Binding-site contacts:
Ligand atom O1 contacts residue ASP182 of chain 1.H at 3.0 Å (salt-bridge).
Ligand atom O1 contacts residue ZN1 of chain 1.W at 2.0 Å.
Ligand atom C2 contacts residue ASP182 of chain 1.H at 3.9 Å.
Ligand atom C2 contacts residue LEU177 of chain 1.H at 3.9 Å (hydrophobic).
Ligand atom O2 contacts residue LEU177 of chain 1.H at 3.6 Å.
Ligand atom C3 contacts residue ILE187 of chain 1.H at 4.0 Å (hydrophobic).
Ligand atom C3 contacts residue ASP182 of chain 1.H at 3.3 Å.
Ligand atom C5 contacts residue ILE187 of chain 1.H at 4.2 Å (hydrophobic).
Ligand atom C4 contacts residue ILE187 of chain 1.H at 3.7 Å (hydrophobic).
Ligand atom C6 contacts residue ZN1 of chain 1.W at 4.2 Å.
Ligand atom N2 contacts residue ASP182 of chain 1.H at 3.1 Å (salt-bridge).
Ligand atom O2 contacts residue PHE253 of chain 1.H at 4.1 Å.
Ligand atom N2 contacts residue ZN1 of chain 1.W at 2.2 Å.
Ligand atom C4 contacts residue LEU189 of chain 1.H at 4.0 Å (hydrophobic).
Ligand atom C6 contacts residue ALA251 of chain 1.H at 3.6 Å (hydrophobic).
Ligand atom O1 contacts residue LEU177 of chain 1.H at 4.0 Å.
Ligand atom C1 contacts residue ASP182 of chain 1.H at 4.1 Å.
Ligand atom C1 contacts residue ZN1 of chain 1.W at 2.8 Å.
Ligand atom O1 contacts residue PHE253 of chain 1.H at 4.3 Å.
Ligand atom C4 contacts residue ASN219 of chain 1.H at 3.8 Å.
Ligand atom C3 contacts residue ASN219 of chain 1.H at 3.5 Å.
Ligand atom C2 contacts residue HIS180 of chain 1.H at 3.7 Å.
Ligand atom C1 contacts residue HIS237 of chain 1.H at 4.2 Å.
Ligand atom C2 contacts residue LYS161 of chain 1.H at 4.1 Å.
Ligand atom C2 contacts residue ZN1 of chain 1.W at 2.7 Å.
Ligand atom O2 contacts residue ZN1 of chain 1.W at 3.9 Å.
Ligand atom C1 contacts residue PHE253 of chain 1.H at 3.9 Å (hydrophobic).
Ligand atom O1 contacts residue HIS180 of chain 1.H at 2.7 Å (h-bond).
Ligand atom C5 contacts residue ALA251 of chain 1.H at 3.5 Å (hydrophobic).
Ligand atom N2 contacts residue HIS237 of chain 1.H at 3.1 Å (h-bond).
Ligand atom C3 contacts residue ZN1 of chain 1.W at 3.3 Å.
Ligand atom N2 contacts residue PHE253 of chain 1.H at 4.5 Å.
Ligand atom O2 contacts residue LYS161 of chain 1.H at 3.0 Å (salt-bridge).
Ligand atom C1 contacts residue HIS180 of chain 1.H at 4.4 Å.
Ligand atom C3 contacts residue HIS237 of chain 1.H at 3.5 Å.
Ligand atom C6 contacts residue PHE253 of chain 1.H at 4.0 Å (hydrophobic).
Ligand atom C2 contacts residue PHE253 of chain 1.H at 3.9 Å (hydrophobic).
Ligand atom N2 contacts residue HIS180 of chain 1.H at 4.2 Å.
Ligand atom O1 contacts residue HIS237 of chain 1.H at 4.0 Å.
Ligand atom C5 contacts residue LEU189 of chain 1.H at 4.0 Å (hydrophobic).

The small molecule below binds the protein below.
Small molecule (SMILES): O=C(O)c1ccccn1

Sequence of chain 1.H:
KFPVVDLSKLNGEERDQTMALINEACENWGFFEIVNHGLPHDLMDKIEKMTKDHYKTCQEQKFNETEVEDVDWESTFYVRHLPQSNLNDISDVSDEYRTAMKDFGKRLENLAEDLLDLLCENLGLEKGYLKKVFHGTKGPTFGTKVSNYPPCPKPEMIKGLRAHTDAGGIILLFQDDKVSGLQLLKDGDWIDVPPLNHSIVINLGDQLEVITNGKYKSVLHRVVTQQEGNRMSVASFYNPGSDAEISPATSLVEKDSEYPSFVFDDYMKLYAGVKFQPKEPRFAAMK